Sequence of chain 1.A:
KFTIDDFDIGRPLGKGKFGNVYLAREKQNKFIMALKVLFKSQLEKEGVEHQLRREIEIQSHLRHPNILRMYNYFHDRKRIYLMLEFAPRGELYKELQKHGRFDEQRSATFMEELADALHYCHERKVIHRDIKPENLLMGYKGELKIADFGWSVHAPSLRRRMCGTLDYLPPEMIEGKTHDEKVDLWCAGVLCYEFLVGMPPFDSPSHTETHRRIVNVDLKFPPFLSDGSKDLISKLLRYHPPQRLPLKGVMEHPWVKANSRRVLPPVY

Binding-site contacts:
Ligand atom CAP contacts residue PRO98 of chain 1.A at 3.8 Å (hydrophobic).
Ligand atom N1 contacts residue ALA44 of chain 1.A at 3.8 Å.
Ligand atom C6 contacts residue LEU147 of chain 1.A at 3.5 Å (hydrophobic).
Ligand atom CAI contacts residue LYS46 of chain 1.A at 3.8 Å.
Ligand atom CBH contacts residue GLY100 of chain 1.A at 3.8 Å.
Ligand atom CAG contacts residue LEU92 of chain 1.A at 3.6 Å (hydrophobic).
Ligand atom CAE contacts residue MET80 of chain 1.A at 3.5 Å (hydrophobic).
Ligand atom OBB contacts residue GLY100 of chain 1.A at 3.4 Å.
Ligand atom CAE contacts residue LEU92 of chain 1.A at 3.6 Å (hydrophobic).
Ligand atom CAP contacts residue GLY100 of chain 1.A at 3.7 Å.
Ligand atom CAA contacts residue LEU23 of chain 1.A at 2.9 Å (hydrophobic).
Ligand atom CAJ contacts residue LEU147 of chain 1.A at 3.8 Å (hydrophobic).
Ligand atom CAJ contacts residue LEU78 of chain 1.A at 3.7 Å (hydrophobic).
Ligand atom OAB contacts residue LYS46 of chain 1.A at 3.7 Å.
Ligand atom C2 contacts residue ALA97 of chain 1.A at 3.6 Å (hydrophobic).
Ligand atom CAG contacts residue GLN69 of chain 1.A at 3.6 Å.
Ligand atom CAO contacts residue PRO98 of chain 1.A at 3.7 Å (hydrophobic).
Ligand atom NAX contacts residue LEU94 of chain 1.A at 3.7 Å.
Ligand atom CAH contacts residue LEU94 of chain 1.A at 3.7 Å (hydrophobic).
Ligand atom CAE contacts residue GLN69 of chain 1.A at 3.5 Å.
Ligand atom CAS contacts residue ARG99 of chain 1.A at 3.6 Å.
Ligand atom C2 contacts residue LEU147 of chain 1.A at 3.8 Å (hydrophobic).
Ligand atom CAC contacts residue GLU65 of chain 1.A at 3.4 Å.
Ligand atom C5 contacts residue LEU147 of chain 1.A at 3.8 Å (hydrophobic).
Ligand atom CAD contacts residue LEU62 of chain 1.A at 3.7 Å (hydrophobic).
Ligand atom CBD contacts residue LEU94 of chain 1.A at 3.5 Å (hydrophobic).
Ligand atom N3 contacts residue PHE96 of chain 1.A at 3.6 Å.
Ligand atom C2 contacts residue GLU95 of chain 1.A at 3.1 Å.
Ligand atom CAS contacts residue PRO98 of chain 1.A at 3.0 Å (hydrophobic).
Ligand atom CAK contacts residue VAL31 of chain 1.A at 3.7 Å (hydrophobic).
Ligand atom N3 contacts residue ALA97 of chain 1.A at 3.0 Å (h-bond).
Ligand atom N1 contacts residue LEU147 of chain 1.A at 3.5 Å.
Ligand atom CAD contacts residue GLU65 of chain 1.A at 3.4 Å.
Ligand atom CAS contacts residue GLY100 of chain 1.A at 3.5 Å.
Ligand atom CAM contacts residue ALA97 of chain 1.A at 3.2 Å (hydrophobic).
Ligand atom CAM contacts residue PHE96 of chain 1.A at 3.7 Å (hydrophobic).
Ligand atom C2 contacts residue ALA44 of chain 1.A at 3.5 Å (hydrophobic).
Ligand atom NBL contacts residue PRO98 of chain 1.A at 3.9 Å.
Ligand atom CAH contacts residue LEU78 of chain 1.A at 3.7 Å (hydrophobic).
Ligand atom CAP contacts residue ALA97 of chain 1.A at 3.5 Å (hydrophobic).

A small-molecule ligand and the protein it binds are described below.
Small molecule (SMILES): COc1cc2c(Nc3ccc(NC(=O)c4ccccc4)cc3)ncnc2cc1OCCCN1CCOCC1